This small molecule binds to this protein.
Small molecule (SMILES): Nc1ncnc2c1ncn2[C@@H]1O[C@H](CO[P](=O)(O)O[P](=O)(O)NP(=O)(O)O)[C@@H](O)[C@H]1O

Binding-site contacts:
Ligand atom O2B contacts residue ARG721 of chain 1.F at 2.6 Å (salt-bridge).
Ligand atom C2 contacts residue HIS706 of chain 1.F at 3.6 Å.
Ligand atom O1A contacts residue LEU718 of chain 1.F at 3.6 Å (h-bond).
Ligand atom O2G contacts residue ARG711 of chain 1.E at 3.2 Å (salt-bridge).
Ligand atom C5 contacts residue TYR710 of chain 1.E at 3.4 Å (hydrophobic).
Ligand atom O1B contacts residue ARG753 of chain 1.F at 3.2 Å (salt-bridge).
Ligand atom N1 contacts residue ANP1 of chain 1.Y at 3.0 Å (h-bond).
Ligand atom N7 contacts residue TYR710 of chain 1.E at 3.2 Å.
Ligand atom N9 contacts residue HIS706 of chain 1.F at 3.3 Å.
Ligand atom O1B contacts residue HIS719 of chain 1.F at 3.0 Å (h-bond).
Ligand atom O4' contacts residue HIS706 of chain 1.F at 3.0 Å.
Ligand atom N6 contacts residue ANP1 of chain 1.Y at 3.6 Å.
Ligand atom C8 contacts residue TYR710 of chain 1.E at 3.3 Å (hydrophobic).
Ligand atom C6 contacts residue TYR710 of chain 1.E at 3.6 Å (hydrophobic).
Ligand atom O2B contacts residue ARG753 of chain 1.F at 2.6 Å (salt-bridge).
Ligand atom N6 contacts residue TYR710 of chain 1.E at 3.8 Å.
Ligand atom C2 contacts residue ANP1 of chain 1.Y at 3.7 Å.
Ligand atom N6 contacts residue HIS715 of chain 1.F at 3.7 Å.
Ligand atom O2G contacts residue TYR710 of chain 1.E at 3.6 Å (h-bond).
Ligand atom PB contacts residue ARG753 of chain 1.F at 3.5 Å.
Ligand atom N1 contacts residue TYR710 of chain 1.E at 3.8 Å.
Ligand atom C1' contacts residue HIS706 of chain 1.F at 3.5 Å.
Ligand atom C5' contacts residue VAL720 of chain 1.F at 3.8 Å (hydrophobic).
Ligand atom C4 contacts residue HIS706 of chain 1.F at 3.4 Å.
Ligand atom C2' contacts residue TYR710 of chain 1.E at 3.3 Å (hydrophobic).
Ligand atom O3A contacts residue ARG721 of chain 1.F at 3.0 Å (salt-bridge).
Ligand atom O3A contacts residue VAL720 of chain 1.F at 3.5 Å (h-bond).
Ligand atom O1A contacts residue HIS706 of chain 1.F at 3.3 Å (h-bond).
Ligand atom O2' contacts residue TYR710 of chain 1.E at 3.3 Å.
Ligand atom N7 contacts residue HIS706 of chain 1.F at 3.5 Å.
Ligand atom PA contacts residue HIS706 of chain 1.F at 3.3 Å.
Ligand atom O3A contacts residue HIS719 of chain 1.F at 3.6 Å.
Ligand atom O2A contacts residue HIS719 of chain 1.F at 3.7 Å.
Ligand atom C8 contacts residue HIS706 of chain 1.F at 3.4 Å.
Ligand atom N3 contacts residue HIS706 of chain 1.F at 3.5 Å.
Ligand atom O2A contacts residue VAL720 of chain 1.F at 2.7 Å (h-bond).
Ligand atom O2A contacts residue HIS706 of chain 1.F at 2.4 Å (h-bond).
Ligand atom C5 contacts residue HIS706 of chain 1.F at 3.6 Å.
Ligand atom PB contacts residue ARG721 of chain 1.F at 3.6 Å.
Ligand atom PA contacts residue VAL720 of chain 1.F at 3.7 Å.

Sequence of chain 1.D:
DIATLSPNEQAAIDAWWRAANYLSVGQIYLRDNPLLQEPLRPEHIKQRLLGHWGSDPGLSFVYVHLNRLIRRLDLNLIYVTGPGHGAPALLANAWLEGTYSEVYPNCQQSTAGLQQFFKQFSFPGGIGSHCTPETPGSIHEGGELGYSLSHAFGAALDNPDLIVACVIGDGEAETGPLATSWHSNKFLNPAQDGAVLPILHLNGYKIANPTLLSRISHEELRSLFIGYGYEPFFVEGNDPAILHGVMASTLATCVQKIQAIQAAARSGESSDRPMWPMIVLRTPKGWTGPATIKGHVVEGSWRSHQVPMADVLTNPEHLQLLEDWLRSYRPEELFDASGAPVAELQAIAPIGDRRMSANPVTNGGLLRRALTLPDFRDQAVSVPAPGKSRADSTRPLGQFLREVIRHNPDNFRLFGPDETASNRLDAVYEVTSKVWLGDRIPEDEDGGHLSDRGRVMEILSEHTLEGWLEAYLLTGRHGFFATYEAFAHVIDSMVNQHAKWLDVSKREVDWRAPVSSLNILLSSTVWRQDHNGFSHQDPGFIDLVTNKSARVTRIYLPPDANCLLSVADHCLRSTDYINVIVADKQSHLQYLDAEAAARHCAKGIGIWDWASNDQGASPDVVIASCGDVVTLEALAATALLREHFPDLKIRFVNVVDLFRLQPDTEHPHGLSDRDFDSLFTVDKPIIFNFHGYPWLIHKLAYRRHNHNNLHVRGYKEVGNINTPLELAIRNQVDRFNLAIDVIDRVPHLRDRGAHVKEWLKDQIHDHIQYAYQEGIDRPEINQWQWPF

Sequence of chain 1.F:
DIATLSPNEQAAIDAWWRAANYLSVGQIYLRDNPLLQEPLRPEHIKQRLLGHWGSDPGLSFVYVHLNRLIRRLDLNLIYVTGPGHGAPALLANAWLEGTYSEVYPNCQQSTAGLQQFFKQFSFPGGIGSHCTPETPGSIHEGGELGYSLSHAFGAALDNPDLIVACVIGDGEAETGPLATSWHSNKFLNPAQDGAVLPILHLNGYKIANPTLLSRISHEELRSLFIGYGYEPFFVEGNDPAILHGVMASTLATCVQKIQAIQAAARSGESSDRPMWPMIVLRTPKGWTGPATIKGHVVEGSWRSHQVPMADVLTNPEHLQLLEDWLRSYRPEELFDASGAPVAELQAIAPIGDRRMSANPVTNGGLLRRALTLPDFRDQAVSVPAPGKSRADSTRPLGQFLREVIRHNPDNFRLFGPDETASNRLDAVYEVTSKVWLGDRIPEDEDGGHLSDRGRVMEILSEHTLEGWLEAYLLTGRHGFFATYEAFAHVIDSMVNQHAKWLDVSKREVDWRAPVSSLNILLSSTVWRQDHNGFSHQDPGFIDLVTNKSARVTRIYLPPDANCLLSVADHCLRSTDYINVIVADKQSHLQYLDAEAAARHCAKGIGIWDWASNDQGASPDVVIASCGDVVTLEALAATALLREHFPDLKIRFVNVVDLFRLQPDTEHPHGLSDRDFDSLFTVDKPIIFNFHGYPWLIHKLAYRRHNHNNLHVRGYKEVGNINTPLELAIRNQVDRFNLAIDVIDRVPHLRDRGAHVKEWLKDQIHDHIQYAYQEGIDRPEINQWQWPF

Sequence of chain 1.E:
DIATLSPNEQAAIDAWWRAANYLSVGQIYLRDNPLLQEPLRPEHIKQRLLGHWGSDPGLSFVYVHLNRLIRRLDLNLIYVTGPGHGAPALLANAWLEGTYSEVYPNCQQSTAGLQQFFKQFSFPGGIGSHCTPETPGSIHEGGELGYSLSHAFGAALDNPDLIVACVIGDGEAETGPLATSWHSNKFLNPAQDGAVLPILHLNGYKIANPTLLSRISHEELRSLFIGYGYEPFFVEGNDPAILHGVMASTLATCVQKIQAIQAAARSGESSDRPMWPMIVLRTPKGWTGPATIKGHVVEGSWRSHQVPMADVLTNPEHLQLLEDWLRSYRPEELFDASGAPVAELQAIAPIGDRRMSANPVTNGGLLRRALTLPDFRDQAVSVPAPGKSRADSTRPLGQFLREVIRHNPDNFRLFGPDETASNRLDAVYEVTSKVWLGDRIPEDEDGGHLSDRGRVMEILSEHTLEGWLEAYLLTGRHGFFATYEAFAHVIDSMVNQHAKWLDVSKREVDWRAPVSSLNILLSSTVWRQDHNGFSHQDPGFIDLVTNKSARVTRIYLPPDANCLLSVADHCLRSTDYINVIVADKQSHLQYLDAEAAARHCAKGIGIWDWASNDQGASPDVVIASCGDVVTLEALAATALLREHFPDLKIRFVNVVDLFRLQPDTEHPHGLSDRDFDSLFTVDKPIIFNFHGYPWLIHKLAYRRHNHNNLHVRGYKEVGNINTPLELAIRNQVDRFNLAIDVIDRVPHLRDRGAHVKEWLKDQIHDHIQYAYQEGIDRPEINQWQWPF